Sequence of chain 1.D:
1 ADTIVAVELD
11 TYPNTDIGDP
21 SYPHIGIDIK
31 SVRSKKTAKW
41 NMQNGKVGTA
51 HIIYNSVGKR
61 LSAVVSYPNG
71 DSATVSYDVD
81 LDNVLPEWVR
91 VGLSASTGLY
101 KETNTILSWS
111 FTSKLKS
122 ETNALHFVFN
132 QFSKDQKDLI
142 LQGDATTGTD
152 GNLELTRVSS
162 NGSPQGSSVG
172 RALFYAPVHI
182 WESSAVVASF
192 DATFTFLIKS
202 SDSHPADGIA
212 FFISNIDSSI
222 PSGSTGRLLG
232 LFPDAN

The small molecule below binds the protein below.
Small molecule (SMILES): CO[C@@H]1O[C@H](CO)[C@@H](O)[C@@H](O[C@H]2O[C@H](CO)[C@@H](O)[C@H](O)[C@@H]2O)[C@@H]1O

Binding-site contacts:
Ligand atom O6 contacts residue ASP208 of chain 1.D at 2.8 Å (salt-bridge).
Ligand atom C5 contacts residue ASP208 of chain 1.D at 4.0 Å.
Ligand atom O6 contacts residue GLY98 of chain 1.D at 3.3 Å.
Ligand atom C3 contacts residue GLY227 of chain 1.D at 4.0 Å.
Ligand atom O4 contacts residue ASN14 of chain 1.D at 2.7 Å (h-bond).
Ligand atom C4 contacts residue GLY227 of chain 1.D at 3.6 Å.
Ligand atom O5 contacts residue GLY98 of chain 1.D at 4.0 Å.
Ligand atom O6 contacts residue LEU99 of chain 1.D at 3.1 Å (h-bond).
Ligand atom O5 contacts residue LEU99 of chain 1.D at 3.0 Å (h-bond).
Ligand atom C4 contacts residue ASN14 of chain 1.D at 3.9 Å.
Ligand atom C5 contacts residue LEU99 of chain 1.D at 4.0 Å (hydrophobic).
Ligand atom O6 contacts residue ALA207 of chain 1.D at 3.2 Å.
Ligand atom C6 contacts residue ASP208 of chain 1.D at 3.3 Å.
Ligand atom C6 contacts residue TYR100 of chain 1.D at 3.8 Å (hydrophobic).
Ligand atom C1M contacts residue LEU99 of chain 1.D at 3.7 Å (hydrophobic).
Ligand atom C6 contacts residue TYR12 of chain 1.D at 3.7 Å (hydrophobic).
Ligand atom O4 contacts residue TYR12 of chain 1.D at 3.7 Å.
Ligand atom O2 contacts residue GLY227 of chain 1.D at 4.0 Å.
Ligand atom O2 contacts residue LEU99 of chain 1.D at 3.5 Å (h-bond).
Ligand atom C1 contacts residue LEU99 of chain 1.D at 3.4 Å (hydrophobic).
Ligand atom C3 contacts residue ARG228 of chain 1.D at 3.7 Å.
Ligand atom O4 contacts residue ARG228 of chain 1.D at 3.2 Å (salt-bridge).
Ligand atom O1 contacts residue TYR12 of chain 1.D at 3.6 Å.
Ligand atom O4 contacts residue LEU99 of chain 1.D at 3.7 Å.
Ligand atom C6 contacts residue ALA207 of chain 1.D at 3.5 Å (hydrophobic).
Ligand atom O3 contacts residue GLY227 of chain 1.D at 3.4 Å.
Ligand atom C4 contacts residue ARG228 of chain 1.D at 3.5 Å.
Ligand atom O3 contacts residue ARG228 of chain 1.D at 2.9 Å (salt-bridge).
Ligand atom O6 contacts residue TYR100 of chain 1.D at 2.9 Å (h-bond).
Ligand atom O2 contacts residue GLY98 of chain 1.D at 3.5 Å.
Ligand atom O4 contacts residue GLY227 of chain 1.D at 3.9 Å.
Ligand atom C4 contacts residue ASP208 of chain 1.D at 3.4 Å.
Ligand atom C2 contacts residue TYR12 of chain 1.D at 3.6 Å (hydrophobic).
Ligand atom O4 contacts residue ASP208 of chain 1.D at 2.7 Å (salt-bridge).
Ligand atom O2 contacts residue TYR12 of chain 1.D at 3.0 Å (h-bond).
Ligand atom C5 contacts residue LEU99 of chain 1.D at 4.0 Å (hydrophobic).
Ligand atom O1 contacts residue TYR100 of chain 1.D at 3.8 Å.
Ligand atom C1M contacts residue TYR100 of chain 1.D at 3.4 Å (hydrophobic).
Ligand atom O5 contacts residue TYR100 of chain 1.D at 4.0 Å.
Ligand atom C1 contacts residue LEU99 of chain 1.D at 3.9 Å (hydrophobic).